Sequence of chain 1.B:
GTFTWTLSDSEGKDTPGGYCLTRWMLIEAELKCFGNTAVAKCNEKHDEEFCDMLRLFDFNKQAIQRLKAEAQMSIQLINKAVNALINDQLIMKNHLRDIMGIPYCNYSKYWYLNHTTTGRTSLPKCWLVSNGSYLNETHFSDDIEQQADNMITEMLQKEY

This protein binds this small molecule.
Small molecule (SMILES): CC(=O)N[C@H]1[C@H](O[C@H]2[C@H](O)[C@@H](NC(C)=O)CO[C@@H]2CO)O[C@H](CO)[C@@H](O)[C@@H]1O

Binding-site contacts:
Ligand atom O7 contacts residue TRP227 of chain 1.E at 4.4 Å.
Ligand atom C5 contacts residue ASN79 of chain 1.E at 3.6 Å.
Ligand atom C8 contacts residue ASN99 of chain 1.E at 3.6 Å.
Ligand atom C1 contacts residue MET80 of chain 1.E at 4.2 Å (hydrophobic).
Ligand atom C2 contacts residue NAG1 of chain 1.Y at 4.1 Å.
Ligand atom C1 contacts residue ASN79 of chain 1.E at 1.4 Å.
Ligand atom N2 contacts residue NAG1 of chain 1.Y at 4.3 Å.
Ligand atom C1 contacts residue GLU76 of chain 1.E at 3.9 Å.
Ligand atom O6 contacts residue TRP24 of chain 1.B at 4.0 Å.
Ligand atom C5 contacts residue MET80 of chain 1.E at 4.4 Å (hydrophobic).
Ligand atom O5 contacts residue MET80 of chain 1.E at 4.5 Å.
Ligand atom C8 contacts residue TRP227 of chain 1.E at 3.5 Å (hydrophobic).
Ligand atom C2 contacts residue ASN79 of chain 1.E at 2.5 Å.
Ligand atom C3 contacts residue ASN79 of chain 1.E at 3.8 Å.
Ligand atom O4 contacts residue NAG1 of chain 1.Y at 3.7 Å.
Ligand atom N2 contacts residue TRP24 of chain 1.B at 3.5 Å.
Ligand atom C1 contacts residue NAG1 of chain 1.Y at 4.4 Å.
Ligand atom N2 contacts residue ASN79 of chain 1.E at 2.9 Å (h-bond).
Ligand atom O7 contacts residue NAG1 of chain 1.Y at 2.6 Å (h-bond).
Ligand atom C2 contacts residue TRP24 of chain 1.B at 3.7 Å (hydrophobic).
Ligand atom C7 contacts residue ASN99 of chain 1.E at 4.2 Å.
Ligand atom O3 contacts residue TRP24 of chain 1.B at 4.3 Å.
Ligand atom C4 contacts residue ASN79 of chain 1.E at 4.3 Å.
Ligand atom C3 contacts residue TRP24 of chain 1.B at 3.4 Å (hydrophobic).
Ligand atom O6 contacts residue GLU76 of chain 1.E at 4.3 Å.
Ligand atom O5 contacts residue GLU76 of chain 1.E at 3.6 Å (salt-bridge).
Ligand atom O6 contacts residue ASN79 of chain 1.E at 4.3 Å.
Ligand atom N2 contacts residue ASN99 of chain 1.E at 3.7 Å.
Ligand atom C7 contacts residue TRP227 of chain 1.E at 4.3 Å (hydrophobic).
Ligand atom C7 contacts residue NAG1 of chain 1.Y at 3.7 Å.
Ligand atom C5 contacts residue TRP24 of chain 1.B at 4.2 Å (hydrophobic).
Ligand atom C7 contacts residue ASN79 of chain 1.E at 4.0 Å.
Ligand atom C1 contacts residue TRP24 of chain 1.B at 3.6 Å (hydrophobic).
Ligand atom C6 contacts residue ASN79 of chain 1.E at 4.2 Å.
Ligand atom O6 contacts residue THR77 of chain 1.E at 3.7 Å.
Ligand atom C6 contacts residue TRP24 of chain 1.B at 4.1 Å (hydrophobic).
Ligand atom O5 contacts residue ASN79 of chain 1.E at 2.4 Å (h-bond).
Ligand atom C4 contacts residue TRP24 of chain 1.B at 4.3 Å (hydrophobic).
Ligand atom O5 contacts residue TRP24 of chain 1.B at 4.4 Å.

Sequence of chain 1.E:
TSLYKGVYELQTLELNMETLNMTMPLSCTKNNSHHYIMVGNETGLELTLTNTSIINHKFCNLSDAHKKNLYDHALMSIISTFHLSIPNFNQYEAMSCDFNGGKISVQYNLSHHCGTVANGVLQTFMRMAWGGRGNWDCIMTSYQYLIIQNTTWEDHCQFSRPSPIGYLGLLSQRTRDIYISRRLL